The protein below binds the small molecule below.
Small molecule (SMILES): N=C1NC=NC2=NC=NC12.Nc1nc(=O)c2ncn([C@@H]3O[C@H](CO[P](=O)(O)O[C@H]4[C@@H](O)[C@H](n5ccc(=O)[nH]c5=O)O[C@@H]4CO)[C@@H](O[P](=O)(O)OC[C@H]4O[C@@H](n5ccc(=O)[nH]c5=O)[C@H](O)[C@@H]4O)[C@H]3O)c2[nH]1

Sequence of chain 1.M:
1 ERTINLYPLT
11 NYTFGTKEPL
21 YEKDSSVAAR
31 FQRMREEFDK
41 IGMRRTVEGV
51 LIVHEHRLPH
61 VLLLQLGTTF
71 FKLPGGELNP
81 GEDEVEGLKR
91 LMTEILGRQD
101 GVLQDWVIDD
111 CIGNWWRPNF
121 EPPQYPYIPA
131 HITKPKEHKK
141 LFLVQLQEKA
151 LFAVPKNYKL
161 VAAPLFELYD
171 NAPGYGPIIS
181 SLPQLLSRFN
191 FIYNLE

Binding-site contacts:
Ligand atom N3 contacts residue TYR175 of chain 1.M at 3.7 Å.
Ligand atom N6 contacts residue PHE70 of chain 1.M at 3.6 Å.
Ligand atom C2 contacts residue PHE70 of chain 1.M at 3.5 Å (hydrophobic).
Ligand atom O5' contacts residue ALA172 of chain 1.M at 3.5 Å (h-bond).
Ligand atom O4 contacts residue SER25 of chain 1.M at 3.1 Å (h-bond).
Ligand atom N2 contacts residue LEU66 of chain 1.M at 3.6 Å.
Ligand atom C2 contacts residue ARG30 of chain 1.M at 3.6 Å.
Ligand atom C4 contacts residue PHE70 of chain 1.M at 3.6 Å (hydrophobic).
Ligand atom C2 contacts residue LEU66 of chain 1.M at 3.5 Å (hydrophobic).
Ligand atom C4 contacts residue PHE70 of chain 1.M at 3.5 Å (hydrophobic).
Ligand atom N3 contacts residue PHE71 of chain 1.M at 2.4 Å (h-bond).
Ligand atom N1 contacts residue PHE70 of chain 1.M at 3.4 Å.
Ligand atom C2 contacts residue PHE70 of chain 1.M at 3.6 Å (hydrophobic).
Ligand atom C4 contacts residue SER25 of chain 1.M at 3.4 Å.
Ligand atom O4 contacts residue PHE71 of chain 1.M at 3.0 Å (h-bond).
Ligand atom C8 contacts residue GLY67 of chain 1.M at 3.5 Å.
Ligand atom C2 contacts residue PHE71 of chain 1.M at 3.4 Å (hydrophobic).
Ligand atom C6 contacts residue GLY176 of chain 1.M at 3.7 Å.
Ligand atom O6 contacts residue PHE70 of chain 1.M at 3.7 Å.
Ligand atom O2 contacts residue PHE71 of chain 1.M at 2.6 Å (h-bond).
Ligand atom O2 contacts residue THR69 of chain 1.M at 3.4 Å (h-bond).
Ligand atom C6 contacts residue ARG30 of chain 1.M at 3.5 Å.
Ligand atom N7 contacts residue GLY67 of chain 1.M at 3.4 Å.
Ligand atom N9 contacts residue GLY67 of chain 1.M at 3.6 Å.
Ligand atom O2' contacts residue THR69 of chain 1.M at 2.8 Å (h-bond).
Ligand atom C2' contacts residue THR69 of chain 1.M at 3.6 Å.
Ligand atom C5 contacts residue GLY67 of chain 1.M at 3.4 Å.
Ligand atom N3 contacts residue PHE70 of chain 1.M at 3.6 Å.
Ligand atom N2 contacts residue PHE70 of chain 1.M at 3.7 Å.
Ligand atom N1 contacts residue ARG30 of chain 1.M at 2.9 Å (salt-bridge).
Ligand atom C4 contacts residue GLY67 of chain 1.M at 3.6 Å.
Ligand atom N3 contacts residue SER25 of chain 1.M at 3.3 Å (h-bond).
Ligand atom O2 contacts residue PHE70 of chain 1.M at 3.4 Å.
Ligand atom O4 contacts residue ARG30 of chain 1.M at 2.9 Å (salt-bridge).
Ligand atom C6 contacts residue PHE70 of chain 1.M at 3.4 Å (hydrophobic).
Ligand atom O6 contacts residue ARG30 of chain 1.M at 3.3 Å (salt-bridge).
Ligand atom O4' contacts residue GLY176 of chain 1.M at 3.6 Å (h-bond).
Ligand atom C5 contacts residue PHE70 of chain 1.M at 3.5 Å (hydrophobic).
Ligand atom C4 contacts residue PHE71 of chain 1.M at 3.2 Å (hydrophobic).
Ligand atom N3 contacts residue PHE70 of chain 1.M at 3.5 Å.